This small molecule binds to this protein.
Small molecule (SMILES): CC(=O)N[C@H]1[C@H](O[C@H]2[C@H](O)[C@@H](NC(C)=O)CO[C@@H]2CO)O[C@H](CO)[C@@H](O[C@@H]2O[C@H](CO[C@H]3O[C@H](CO[C@H]4O[C@H](CO)[C@@H](O)[C@H](O)[C@@H]4O[C@H]4O[C@H](CO)[C@@H](O)[C@H](O)[C@@H]4O)[C@@H](O)[C@H](O[C@H]4O[C@H](CO)[C@@H](O)[C@H](O)[C@@H]4O)[C@@H]3O)[C@@H](O)[C@H](O[C@H]3O[C@H](CO)[C@@H](O)[C@H](O)[C@@H]3O[C@H]3O[C@H](CO)[C@@H](O)[C@H](O)[C@@H]3O)[C@@H]2O)[C@@H]1O

Sequence of chain 1.G:
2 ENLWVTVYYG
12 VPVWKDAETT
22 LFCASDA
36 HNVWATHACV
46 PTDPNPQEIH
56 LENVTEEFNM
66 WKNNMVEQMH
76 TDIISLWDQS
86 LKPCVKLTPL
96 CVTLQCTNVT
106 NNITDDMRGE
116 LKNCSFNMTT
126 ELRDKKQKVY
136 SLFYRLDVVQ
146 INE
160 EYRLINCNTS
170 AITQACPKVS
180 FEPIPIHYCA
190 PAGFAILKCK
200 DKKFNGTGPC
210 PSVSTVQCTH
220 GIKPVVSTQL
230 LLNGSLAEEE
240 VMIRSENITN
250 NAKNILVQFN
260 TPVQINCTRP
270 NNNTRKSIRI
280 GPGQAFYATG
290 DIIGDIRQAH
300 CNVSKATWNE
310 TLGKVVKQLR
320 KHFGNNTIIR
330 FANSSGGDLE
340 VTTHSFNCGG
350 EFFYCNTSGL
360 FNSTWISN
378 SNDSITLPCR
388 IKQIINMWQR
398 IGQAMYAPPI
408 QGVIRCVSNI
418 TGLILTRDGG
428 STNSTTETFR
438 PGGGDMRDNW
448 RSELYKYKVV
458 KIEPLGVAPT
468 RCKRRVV

Sequence of chain 1.E:
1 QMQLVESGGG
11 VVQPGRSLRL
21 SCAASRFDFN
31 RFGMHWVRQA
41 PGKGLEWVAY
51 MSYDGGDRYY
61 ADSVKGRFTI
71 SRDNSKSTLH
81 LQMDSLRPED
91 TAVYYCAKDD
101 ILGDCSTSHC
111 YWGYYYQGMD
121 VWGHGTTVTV

Binding-site contacts:
Ligand atom O3 contacts residue CYS413 of chain 1.G at 3.4 Å (h-bond).
Ligand atom O7 contacts residue ASN232 of chain 1.G at 3.7 Å.
Ligand atom O4 contacts residue GLN408 of chain 1.G at 3.9 Å.
Ligand atom C8 contacts residue LEU231 of chain 1.G at 3.7 Å (hydrophobic).
Ligand atom O6 contacts residue ARG31 of chain 1.E at 4.0 Å.
Ligand atom C5 contacts residue NAG1 of chain 1.Z at 3.9 Å.
Ligand atom C5 contacts residue ASN232 of chain 1.G at 3.6 Å.
Ligand atom C8 contacts residue VAL224 of chain 1.G at 4.1 Å (hydrophobic).
Ligand atom O4 contacts residue VAL414 of chain 1.G at 3.9 Å.
Ligand atom C8 contacts residue SER415 of chain 1.G at 4.1 Å.
Ligand atom C1 contacts residue ASP104 of chain 1.E at 3.6 Å.
Ligand atom C6 contacts residue GLU181 of chain 1.G at 3.1 Å.
Ligand atom C6 contacts residue NAG1 of chain 1.Z at 3.6 Å.
Ligand atom C5 contacts residue GLU181 of chain 1.G at 3.7 Å.
Ligand atom O6 contacts residue GLY348 of chain 1.G at 3.6 Å.
Ligand atom O6 contacts residue CYS413 of chain 1.G at 3.9 Å.
Ligand atom C4 contacts residue ARG31 of chain 1.E at 3.4 Å.
Ligand atom C4 contacts residue VAL414 of chain 1.G at 4.0 Å (hydrophobic).
Ligand atom C2 contacts residue ASP104 of chain 1.E at 2.9 Å.
Ligand atom N2 contacts residue SER415 of chain 1.G at 2.7 Å (h-bond).
Ligand atom O2 contacts residue ASP104 of chain 1.E at 2.8 Å (salt-bridge).
Ligand atom C1 contacts residue SER415 of chain 1.G at 3.1 Å.
Ligand atom C3 contacts residue VAL414 of chain 1.G at 4.0 Å (hydrophobic).
Ligand atom C2 contacts residue ARG31 of chain 1.E at 3.5 Å.
Ligand atom C8 contacts residue ASN346 of chain 1.G at 4.0 Å.
Ligand atom N2 contacts residue ASN232 of chain 1.G at 2.9 Å (h-bond).
Ligand atom O7 contacts residue VAL414 of chain 1.G at 3.9 Å.
Ligand atom O5 contacts residue ASN232 of chain 1.G at 2.3 Å (h-bond).
Ligand atom C7 contacts residue SER415 of chain 1.G at 3.8 Å.
Ligand atom C3 contacts residue ASN232 of chain 1.G at 3.8 Å.
Ligand atom C1 contacts residue ASN232 of chain 1.G at 1.4 Å.
Ligand atom O5 contacts residue NAG1 of chain 1.Z at 3.5 Å.
Ligand atom O3 contacts residue ARG31 of chain 1.E at 2.9 Å (salt-bridge).
Ligand atom O2 contacts residue ARG31 of chain 1.E at 2.3 Å (salt-bridge).
Ligand atom C2 contacts residue SER415 of chain 1.G at 3.1 Å.
Ligand atom C3 contacts residue SER415 of chain 1.G at 3.3 Å.
Ligand atom C2 contacts residue ASN232 of chain 1.G at 2.5 Å.
Ligand atom C5 contacts residue VAL414 of chain 1.G at 3.4 Å (hydrophobic).
Ligand atom C3 contacts residue ARG31 of chain 1.E at 3.5 Å.
Ligand atom C7 contacts residue ASN232 of chain 1.G at 3.5 Å.